Binding-site contacts:
Ligand atom C4 contacts residue VAL22 of chain 1.A at 3.8 Å (hydrophobic).
Ligand atom C23 contacts residue LEU136 of chain 1.A at 3.7 Å (hydrophobic).
Ligand atom O1 contacts residue TYR19 of chain 1.A at 3.4 Å.
Ligand atom O3 contacts residue LYS37 of chain 1.A at 3.1 Å (salt-bridge).
Ligand atom O2 contacts residue LYS37 of chain 1.A at 2.7 Å (salt-bridge).
Ligand atom C1 contacts residue VAL22 of chain 1.A at 3.9 Å (hydrophobic).
Ligand atom C9 contacts residue VAL22 of chain 1.A at 3.5 Å (hydrophobic).
Ligand atom N2 contacts residue CYS86 of chain 1.A at 2.7 Å (h-bond).
Ligand atom C10 contacts residue ALA35 of chain 1.A at 3.8 Å (hydrophobic).
Ligand atom C10 contacts residue LEU136 of chain 1.A at 3.7 Å (hydrophobic).
Ligand atom N1 contacts residue ASP147 of chain 1.A at 3.5 Å (salt-bridge).
Ligand atom O3 contacts residue ASP147 of chain 1.A at 3.6 Å.
Ligand atom C15 contacts residue GLY89 of chain 1.A at 3.6 Å.
Ligand atom N2 contacts residue TYR85 of chain 1.A at 3.5 Å.
Ligand atom C7 contacts residue ASP147 of chain 1.A at 3.6 Å.
Ligand atom C14 contacts residue CYS86 of chain 1.A at 3.3 Å (hydrophobic).
Ligand atom C12 contacts residue LEU136 of chain 1.A at 3.7 Å (hydrophobic).
Ligand atom C2 contacts residue TYR19 of chain 1.A at 3.5 Å (hydrophobic).
Ligand atom O4 contacts residue TYR85 of chain 1.A at 3.5 Å.
Ligand atom C14 contacts residue GLY89 of chain 1.A at 3.5 Å.
Ligand atom O2 contacts residue TYR19 of chain 1.A at 3.6 Å.
Ligand atom O4 contacts residue CYS86 of chain 1.A at 2.8 Å (h-bond).
Ligand atom C13 contacts residue CYS86 of chain 1.A at 3.4 Å (hydrophobic).
Ligand atom C6 contacts residue VAL22 of chain 1.A at 3.8 Å (hydrophobic).
Ligand atom O2 contacts residue ASP147 of chain 1.A at 3.6 Å (salt-bridge).
Ligand atom C11 contacts residue LEU136 of chain 1.A at 3.4 Å (hydrophobic).
Ligand atom O1 contacts residue ASP147 of chain 1.A at 3.4 Å (salt-bridge).
Ligand atom C13 contacts residue GLY89 of chain 1.A at 3.7 Å.
Ligand atom C19 contacts residue GLN12 of chain 1.A at 3.2 Å.
Ligand atom C7 contacts residue GLU54 of chain 1.A at 3.9 Å.
Ligand atom C18 contacts residue LEU14 of chain 1.A at 3.8 Å (hydrophobic).
Ligand atom N4 contacts residue LEU136 of chain 1.A at 3.8 Å.
Ligand atom C18 contacts residue GLN12 of chain 1.A at 3.7 Å.
Ligand atom O4 contacts residue LEU136 of chain 1.A at 3.7 Å.
Ligand atom C18 contacts residue TYR85 of chain 1.A at 3.6 Å (hydrophobic).
Ligand atom C7 contacts residue LYS37 of chain 1.A at 3.6 Å.
Ligand atom C12 contacts residue CYS86 of chain 1.A at 3.4 Å (hydrophobic).
Ligand atom N1 contacts residue LYS37 of chain 1.A at 3.9 Å.
Ligand atom C5 contacts residue VAL22 of chain 1.A at 3.8 Å (hydrophobic).
Ligand atom N1 contacts residue TYR19 of chain 1.A at 3.6 Å.

The protein below binds the small molecule below.
Small molecule (SMILES): COc1cc(-c2ccc3c(c2)Nc2ccc(CC(=O)N(C)C)cc2NC3=O)ccc1[N+](=O)[O-]

Sequence of chain 1.A:
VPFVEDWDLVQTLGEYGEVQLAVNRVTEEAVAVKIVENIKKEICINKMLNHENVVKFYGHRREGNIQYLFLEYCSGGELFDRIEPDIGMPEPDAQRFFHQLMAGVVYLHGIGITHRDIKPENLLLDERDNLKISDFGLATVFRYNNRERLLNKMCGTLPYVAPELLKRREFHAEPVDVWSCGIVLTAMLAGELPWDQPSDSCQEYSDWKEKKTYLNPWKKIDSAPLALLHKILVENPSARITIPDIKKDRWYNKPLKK